This small molecule binds to this protein.
Small molecule (SMILES): O=C(O)C1=C[C@@H](O)[C@@H](O)[C@H](O)C1

Binding-site contacts:
Ligand atom O3 contacts residue GLY113 of chain 1.B at 2.7 Å (h-bond).
Ligand atom O11 contacts residue PRO155 of chain 1.B at 3.5 Å.
Ligand atom O2 contacts residue LEU114 of chain 1.B at 3.7 Å.
Ligand atom C1 contacts residue GLY113 of chain 1.B at 3.3 Å.
Ligand atom C10 contacts residue ARG177 of chain 1.B at 3.9 Å.
Ligand atom C5 contacts residue ALA42 of chain 1.B at 3.9 Å (hydrophobic).
Ligand atom C5 contacts residue SER112 of chain 1.B at 4.0 Å.
Ligand atom O7 contacts residue SER112 of chain 1.B at 2.7 Å (h-bond).
Ligand atom O12 contacts residue ASP138 of chain 1.B at 2.5 Å (salt-bridge).
Ligand atom O2 contacts residue SER61 of chain 1.B at 2.7 Å (h-bond).
Ligand atom O2 contacts residue GLY113 of chain 1.B at 3.7 Å.
Ligand atom O7 contacts residue GLU136 of chain 1.B at 3.0 Å (salt-bridge).
Ligand atom O11 contacts residue ASP138 of chain 1.B at 2.6 Å (salt-bridge).
Ligand atom C4 contacts residue SER112 of chain 1.B at 3.6 Å.
Ligand atom C9 contacts residue SER112 of chain 1.B at 3.9 Å.
Ligand atom C8 contacts residue ASP138 of chain 1.B at 3.2 Å.
Ligand atom O2 contacts residue ARG177 of chain 1.B at 3.0 Å (salt-bridge).
Ligand atom O3 contacts residue THR43 of chain 1.B at 2.6 Å (h-bond).
Ligand atom O12 contacts residue TYR11 of chain 1.B at 3.6 Å.
Ligand atom O3 contacts residue SER112 of chain 1.B at 3.8 Å.
Ligand atom C1 contacts residue LEU114 of chain 1.B at 4.0 Å (hydrophobic).
Ligand atom O11 contacts residue PHE108 of chain 1.B at 4.0 Å.
Ligand atom C9 contacts residue PHE108 of chain 1.B at 3.8 Å (hydrophobic).
Ligand atom C10 contacts residue LEU114 of chain 1.B at 4.0 Å (hydrophobic).
Ligand atom O11 contacts residue THR12 of chain 1.B at 3.8 Å.
Ligand atom C10 contacts residue SER112 of chain 1.B at 3.6 Å.
Ligand atom C1 contacts residue THR43 of chain 1.B at 3.3 Å.
Ligand atom C6 contacts residue GLU136 of chain 1.B at 3.1 Å.
Ligand atom C9 contacts residue ASP138 of chain 1.B at 3.4 Å.
Ligand atom O2 contacts residue THR43 of chain 1.B at 3.3 Å (h-bond).
Ligand atom O7 contacts residue PHE108 of chain 1.B at 3.5 Å.
Ligand atom C8 contacts residue PHE108 of chain 1.B at 3.8 Å (hydrophobic).
Ligand atom O3 contacts residue ILE10 of chain 1.B at 3.6 Å.
Ligand atom C1 contacts residue SER61 of chain 1.B at 3.8 Å.
Ligand atom O2 contacts residue ILE10 of chain 1.B at 3.6 Å.
Ligand atom O3 contacts residue ALA42 of chain 1.B at 3.8 Å.
Ligand atom C6 contacts residue TYR11 of chain 1.B at 4.0 Å (hydrophobic).
Ligand atom C6 contacts residue SER112 of chain 1.B at 3.9 Å.
Ligand atom C1 contacts residue ILE10 of chain 1.B at 3.7 Å (hydrophobic).
Ligand atom C8 contacts residue GLU136 of chain 1.B at 3.5 Å.

Sequence of chain 1.B:
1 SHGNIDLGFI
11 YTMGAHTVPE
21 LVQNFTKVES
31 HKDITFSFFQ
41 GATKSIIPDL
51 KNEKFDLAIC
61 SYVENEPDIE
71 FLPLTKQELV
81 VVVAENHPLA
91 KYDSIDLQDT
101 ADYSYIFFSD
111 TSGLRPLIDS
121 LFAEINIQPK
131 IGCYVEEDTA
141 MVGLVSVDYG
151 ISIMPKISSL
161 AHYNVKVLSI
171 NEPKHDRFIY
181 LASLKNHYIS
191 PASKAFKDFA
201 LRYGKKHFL